Sequence of chain 1.A:
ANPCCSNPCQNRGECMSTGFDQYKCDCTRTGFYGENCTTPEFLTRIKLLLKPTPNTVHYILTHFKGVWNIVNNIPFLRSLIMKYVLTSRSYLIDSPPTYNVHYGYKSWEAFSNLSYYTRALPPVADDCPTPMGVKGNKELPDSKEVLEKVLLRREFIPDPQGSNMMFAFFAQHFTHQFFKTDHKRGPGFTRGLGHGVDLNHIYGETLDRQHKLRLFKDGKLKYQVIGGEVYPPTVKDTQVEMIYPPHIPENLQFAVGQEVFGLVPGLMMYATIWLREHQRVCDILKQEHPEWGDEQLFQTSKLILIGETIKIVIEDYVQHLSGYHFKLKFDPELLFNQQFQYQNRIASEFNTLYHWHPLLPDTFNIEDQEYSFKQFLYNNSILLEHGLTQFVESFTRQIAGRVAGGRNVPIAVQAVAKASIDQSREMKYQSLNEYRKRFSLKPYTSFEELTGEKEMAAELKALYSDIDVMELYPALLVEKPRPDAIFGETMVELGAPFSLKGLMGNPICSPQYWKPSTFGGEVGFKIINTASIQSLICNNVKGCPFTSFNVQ

Binding-site contacts:
Ligand atom O7 contacts residue THR38 of chain 1.A at 3.4 Å (h-bond).
Ligand atom C6 contacts residue TYR23 of chain 1.A at 4.1 Å (hydrophobic).
Ligand atom C3 contacts residue GLU35 of chain 1.A at 3.3 Å.
Ligand atom C1 contacts residue TYR23 of chain 1.A at 3.6 Å (hydrophobic).
Ligand atom N2 contacts residue ASN36 of chain 1.A at 2.9 Å (h-bond).
Ligand atom C4 contacts residue GLU35 of chain 1.A at 4.3 Å.
Ligand atom C8 contacts residue THR38 of chain 1.A at 2.8 Å.
Ligand atom C5 contacts residue TYR23 of chain 1.A at 3.6 Å (hydrophobic).
Ligand atom C1 contacts residue GLU35 of chain 1.A at 4.0 Å.
Ligand atom O5 contacts residue TYR23 of chain 1.A at 3.5 Å (h-bond).
Ligand atom C2 contacts residue GLU35 of chain 1.A at 3.9 Å.
Ligand atom C1 contacts residue ASN36 of chain 1.A at 1.4 Å.
Ligand atom O6 contacts residue PRO8 of chain 1.A at 4.2 Å.
Ligand atom C3 contacts residue ASN36 of chain 1.A at 3.7 Å.
Ligand atom C5 contacts residue ASN36 of chain 1.A at 3.6 Å.
Ligand atom O6 contacts residue TYR23 of chain 1.A at 3.9 Å.
Ligand atom O3 contacts residue GLU35 of chain 1.A at 3.8 Å.
Ligand atom C2 contacts residue ASN36 of chain 1.A at 2.5 Å.
Ligand atom O7 contacts residue ASN36 of chain 1.A at 2.8 Å (h-bond).
Ligand atom C7 contacts residue THR38 of chain 1.A at 3.4 Å.
Ligand atom O5 contacts residue ASN36 of chain 1.A at 2.3 Å (h-bond).
Ligand atom N2 contacts residue GLU35 of chain 1.A at 3.8 Å.
Ligand atom C4 contacts residue ASN36 of chain 1.A at 4.2 Å.
Ligand atom O4 contacts residue GLU35 of chain 1.A at 4.4 Å.
Ligand atom C8 contacts residue ASN36 of chain 1.A at 4.2 Å.
Ligand atom C7 contacts residue ASN36 of chain 1.A at 3.0 Å.
Ligand atom C5 contacts residue GLU35 of chain 1.A at 4.4 Å.

The small molecule below binds the protein below.
Small molecule (SMILES): CC(=O)N[C@@H]1[C@@H](O)[C@H](O)[C@@H](CO)O[C@H]1O